Sequence of chain 1.A:
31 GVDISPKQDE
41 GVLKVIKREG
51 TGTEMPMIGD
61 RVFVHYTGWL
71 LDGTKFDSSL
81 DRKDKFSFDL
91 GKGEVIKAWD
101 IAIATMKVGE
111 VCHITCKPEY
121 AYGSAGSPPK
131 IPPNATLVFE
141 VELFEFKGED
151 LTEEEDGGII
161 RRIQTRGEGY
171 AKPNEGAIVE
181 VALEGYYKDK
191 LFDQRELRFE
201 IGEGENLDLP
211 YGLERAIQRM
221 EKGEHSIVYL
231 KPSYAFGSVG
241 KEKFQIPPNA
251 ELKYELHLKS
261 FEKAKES

Binding-site contacts:
Ligand atom C5 contacts residue TYR66 of chain 1.A at 3.5 Å (hydrophobic).
Ligand atom C10 contacts residue ASP77 of chain 1.A at 3.7 Å.
Ligand atom C1 contacts residue TYR122 of chain 1.A at 3.4 Å (hydrophobic).
Ligand atom C5 contacts residue PHE86 of chain 1.A at 3.7 Å (hydrophobic).
Ligand atom O10 contacts residue GLU94 of chain 1.A at 2.4 Å (salt-bridge).
Ligand atom C5 contacts residue TRP99 of chain 1.A at 3.9 Å (hydrophobic).
Ligand atom C45 contacts residue DMS1 of chain 1.C at 3.5 Å.
Ligand atom O3 contacts residue PHE139 of chain 1.A at 3.5 Å.
Ligand atom O4 contacts residue TYR66 of chain 1.A at 3.2 Å.
Ligand atom O2 contacts residue ILE96 of chain 1.A at 2.9 Å (h-bond).
Ligand atom C44 contacts residue ASP77 of chain 1.A at 3.6 Å.
Ligand atom C36 contacts residue TYR66 of chain 1.A at 3.9 Å (hydrophobic).
Ligand atom C27 contacts residue TYR122 of chain 1.A at 3.9 Å (hydrophobic).
Ligand atom C26 contacts residue GLU94 of chain 1.A at 3.7 Å.
Ligand atom O2 contacts residue VAL95 of chain 1.A at 3.3 Å.
Ligand atom O6 contacts residue LYS130 of chain 1.A at 3.5 Å.
Ligand atom C42 contacts residue TYR122 of chain 1.A at 3.5 Å (hydrophobic).
Ligand atom O2 contacts residue TYR122 of chain 1.A at 3.6 Å.
Ligand atom C35 contacts residue TYR122 of chain 1.A at 3.6 Å (hydrophobic).
Ligand atom C35 contacts residue ILE131 of chain 1.A at 3.8 Å (hydrophobic).
Ligand atom C45 contacts residue ALA121 of chain 1.A at 3.6 Å (hydrophobic).
Ligand atom O5 contacts residue TYR66 of chain 1.A at 3.8 Å.
Ligand atom C4 contacts residue TRP99 of chain 1.A at 3.6 Å (hydrophobic).
Ligand atom C11 contacts residue TYR122 of chain 1.A at 3.6 Å (hydrophobic).
Ligand atom C8 contacts residue TYR122 of chain 1.A at 3.4 Å (hydrophobic).
Ligand atom O6 contacts residue ASP77 of chain 1.A at 3.1 Å (salt-bridge).
Ligand atom C41 contacts residue PHE86 of chain 1.A at 3.6 Å (hydrophobic).
Ligand atom O4 contacts residue PHE76 of chain 1.A at 3.3 Å.
Ligand atom C4 contacts residue PHE86 of chain 1.A at 3.5 Å (hydrophobic).
Ligand atom C3 contacts residue TRP99 of chain 1.A at 3.5 Å (hydrophobic).
Ligand atom N7 contacts residue TYR122 of chain 1.A at 3.9 Å.
Ligand atom O1 contacts residue TYR122 of chain 1.A at 3.7 Å.
Ligand atom O3 contacts residue TYR122 of chain 1.A at 2.6 Å (h-bond).
Ligand atom O4 contacts residue ASP77 of chain 1.A at 3.4 Å (salt-bridge).
Ligand atom C28 contacts residue GLU94 of chain 1.A at 3.7 Å.
Ligand atom C14 contacts residue ASP77 of chain 1.A at 3.8 Å.
Ligand atom O5 contacts residue ASP77 of chain 1.A at 3.5 Å (salt-bridge).
Ligand atom C2 contacts residue TYR122 of chain 1.A at 3.5 Å (hydrophobic).
Ligand atom C6 contacts residue TYR66 of chain 1.A at 3.5 Å (hydrophobic).
Ligand atom C24 contacts residue GLU94 of chain 1.A at 3.6 Å.

This protein binds this small molecule.
Small molecule (SMILES): C=CC[C@@H]1/C=C(\C)C[C@H](C)C[C@H](OC)[C@H]2O[C@@](O)(C(=O)C(=O)N3CCCC[C@H]3C(=O)O[C@H](/C(C)=C/[C@@H]3CC[C@@H](O)[C@H](OC)C3)[C@H](C)[C@@H](O)CC1=O)[C@H](C)C[C@@H]2OC